The protein below binds the small molecule below.
Small molecule (SMILES): CC1=C(/C=C/C(C)=C\C=C\C(C)=C\C(=O)O)C(C)(C)CCC1

Sequence of chain 1.B:
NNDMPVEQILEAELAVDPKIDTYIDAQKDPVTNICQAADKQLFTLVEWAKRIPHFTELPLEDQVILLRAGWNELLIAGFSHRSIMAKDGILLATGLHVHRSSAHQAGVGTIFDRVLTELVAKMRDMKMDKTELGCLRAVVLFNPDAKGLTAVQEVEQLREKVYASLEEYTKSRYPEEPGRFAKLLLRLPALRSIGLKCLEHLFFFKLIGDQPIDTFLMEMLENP

Binding-site contacts:
Ligand atom C16 contacts residue LEU204 of chain 1.B at 3.9 Å (hydrophobic).
Ligand atom C3 contacts residue ILE113 of chain 1.B at 4.0 Å (hydrophobic).
Ligand atom O1 contacts residue ALA95 of chain 1.B at 3.9 Å.
Ligand atom C15 contacts residue GLN43 of chain 1.B at 3.5 Å.
Ligand atom C8 contacts residue ILE36 of chain 1.B at 3.6 Å (hydrophobic).
Ligand atom C14 contacts residue ALA39 of chain 1.B at 3.9 Å (hydrophobic).
Ligand atom C18 contacts residue CYS200 of chain 1.B at 3.8 Å (hydrophobic).
Ligand atom C11 contacts residue ALA40 of chain 1.B at 3.8 Å (hydrophobic).
Ligand atom O1 contacts residue GLN43 of chain 1.B at 3.0 Å.
Ligand atom C15 contacts residue ALA95 of chain 1.B at 4.0 Å (hydrophobic).
Ligand atom O2 contacts residue ARG84 of chain 1.B at 2.7 Å (salt-bridge).
Ligand atom C13 contacts residue ALA40 of chain 1.B at 4.0 Å (hydrophobic).
Ligand atom C10 contacts residue PHE81 of chain 1.B at 3.9 Å (hydrophobic).
Ligand atom C11 contacts residue ILE36 of chain 1.B at 3.8 Å (hydrophobic).
Ligand atom O1 contacts residue ARG84 of chain 1.B at 2.6 Å (salt-bridge).
Ligand atom C12 contacts residue ALA40 of chain 1.B at 3.3 Å (hydrophobic).
Ligand atom C14 contacts residue PHE81 of chain 1.B at 4.0 Å (hydrophobic).
Ligand atom C18 contacts residue PHE81 of chain 1.B at 3.6 Å (hydrophobic).
Ligand atom O2 contacts residue ALA39 of chain 1.B at 3.9 Å.
Ligand atom C7 contacts residue CYS200 of chain 1.B at 3.8 Å (hydrophobic).
Ligand atom C19 contacts residue LEU204 of chain 1.B at 3.8 Å (hydrophobic).
Ligand atom C13 contacts residue PHE81 of chain 1.B at 3.5 Å (hydrophobic).
Ligand atom C14 contacts residue ALA40 of chain 1.B at 4.0 Å (hydrophobic).
Ligand atom O1 contacts residue PHE81 of chain 1.B at 3.8 Å.
Ligand atom C20 contacts residue ILE36 of chain 1.B at 3.9 Å (hydrophobic).
Ligand atom C15 contacts residue PHE81 of chain 1.B at 3.7 Å (hydrophobic).
Ligand atom C12 contacts residue PHE81 of chain 1.B at 3.9 Å (hydrophobic).
Ligand atom C5 contacts residue CYS200 of chain 1.B at 4.0 Å (hydrophobic).
Ligand atom C15 contacts residue ARG84 of chain 1.B at 3.0 Å.
Ligand atom C3 contacts residue VAL110 of chain 1.B at 3.7 Å (hydrophobic).
Ligand atom C20 contacts residue PHE81 of chain 1.B at 3.5 Å (hydrophobic).
Ligand atom O2 contacts residue LEU94 of chain 1.B at 3.5 Å.
Ligand atom C17 contacts residue CYS200 of chain 1.B at 3.7 Å (hydrophobic).
Ligand atom C14 contacts residue GLN43 of chain 1.B at 3.6 Å.
Ligand atom C17 contacts residue HIS203 of chain 1.B at 3.4 Å.
Ligand atom C11 contacts residue PHE81 of chain 1.B at 3.5 Å (hydrophobic).
Ligand atom O2 contacts residue ALA95 of chain 1.B at 3.2 Å (h-bond).
Ligand atom O2 contacts residue PHE81 of chain 1.B at 3.6 Å.
Ligand atom C12 contacts residue LEU77 of chain 1.B at 4.0 Å (hydrophobic).
Ligand atom C19 contacts residue CYS200 of chain 1.B at 4.0 Å (hydrophobic).